Binding-site contacts:
Ligand atom O7 contacts residue ASN797 of chain 1.B at 3.9 Å.
Ligand atom C5 contacts residue SER799 of chain 1.B at 3.3 Å.
Ligand atom C1 contacts residue SER799 of chain 1.B at 3.8 Å.
Ligand atom C5 contacts residue GLN800 of chain 1.B at 4.2 Å.
Ligand atom O5 contacts residue SER799 of chain 1.B at 3.2 Å (h-bond).
Ligand atom O5 contacts residue ASN797 of chain 1.B at 2.3 Å (h-bond).
Ligand atom C3 contacts residue ASN797 of chain 1.B at 3.8 Å.
Ligand atom C5 contacts residue ASN797 of chain 1.B at 3.6 Å.
Ligand atom O6 contacts residue GLN800 of chain 1.B at 3.7 Å.
Ligand atom O6 contacts residue SER799 of chain 1.B at 3.9 Å.
Ligand atom C7 contacts residue ASN797 of chain 1.B at 3.6 Å.
Ligand atom C6 contacts residue SER799 of chain 1.B at 3.4 Å.
Ligand atom N2 contacts residue ASN797 of chain 1.B at 3.0 Å (h-bond).
Ligand atom C1 contacts residue ASN797 of chain 1.B at 1.4 Å.
Ligand atom C6 contacts residue GLN800 of chain 1.B at 3.3 Å.
Ligand atom C2 contacts residue ASN797 of chain 1.B at 2.5 Å.
Ligand atom O6 contacts residue ASN797 of chain 1.B at 4.5 Å.
Ligand atom C8 contacts residue GLN800 of chain 1.B at 4.5 Å.
Ligand atom C4 contacts residue ASN797 of chain 1.B at 4.2 Å.

Sequence of chain 1.B:
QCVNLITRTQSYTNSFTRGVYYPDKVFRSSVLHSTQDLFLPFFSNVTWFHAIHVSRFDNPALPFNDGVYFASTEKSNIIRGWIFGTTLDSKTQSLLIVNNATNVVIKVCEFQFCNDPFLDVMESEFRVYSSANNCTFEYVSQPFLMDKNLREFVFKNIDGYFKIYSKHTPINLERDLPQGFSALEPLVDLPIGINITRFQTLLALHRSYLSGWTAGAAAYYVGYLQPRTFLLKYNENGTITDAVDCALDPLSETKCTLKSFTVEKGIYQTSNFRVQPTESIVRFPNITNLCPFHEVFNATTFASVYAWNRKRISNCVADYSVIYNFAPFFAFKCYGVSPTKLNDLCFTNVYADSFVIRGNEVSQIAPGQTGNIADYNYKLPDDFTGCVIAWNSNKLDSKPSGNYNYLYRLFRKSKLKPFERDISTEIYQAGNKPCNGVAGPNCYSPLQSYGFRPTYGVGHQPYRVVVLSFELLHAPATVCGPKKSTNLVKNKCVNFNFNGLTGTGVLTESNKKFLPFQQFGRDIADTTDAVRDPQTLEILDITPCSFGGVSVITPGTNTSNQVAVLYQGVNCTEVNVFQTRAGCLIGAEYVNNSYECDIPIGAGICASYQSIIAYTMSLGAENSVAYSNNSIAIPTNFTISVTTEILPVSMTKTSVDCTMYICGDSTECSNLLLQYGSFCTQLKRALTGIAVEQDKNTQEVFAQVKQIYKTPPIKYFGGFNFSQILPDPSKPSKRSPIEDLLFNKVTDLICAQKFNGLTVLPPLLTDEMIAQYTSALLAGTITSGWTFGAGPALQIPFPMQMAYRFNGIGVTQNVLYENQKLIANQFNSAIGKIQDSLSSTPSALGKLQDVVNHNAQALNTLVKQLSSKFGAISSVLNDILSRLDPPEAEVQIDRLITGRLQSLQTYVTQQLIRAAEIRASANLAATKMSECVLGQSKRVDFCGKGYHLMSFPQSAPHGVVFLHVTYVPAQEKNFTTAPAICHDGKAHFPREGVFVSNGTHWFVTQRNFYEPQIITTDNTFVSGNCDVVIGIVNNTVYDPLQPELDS

A protein and the small-molecule ligand that binds it are described below.
Small molecule (SMILES): CC(=O)N[C@H]1[C@H](O[C@H]2[C@H](O)[C@@H](NC(C)=O)CO[C@@H]2CO)O[C@H](CO)[C@@H](O)[C@@H]1O